Sequence of chain 2.A:
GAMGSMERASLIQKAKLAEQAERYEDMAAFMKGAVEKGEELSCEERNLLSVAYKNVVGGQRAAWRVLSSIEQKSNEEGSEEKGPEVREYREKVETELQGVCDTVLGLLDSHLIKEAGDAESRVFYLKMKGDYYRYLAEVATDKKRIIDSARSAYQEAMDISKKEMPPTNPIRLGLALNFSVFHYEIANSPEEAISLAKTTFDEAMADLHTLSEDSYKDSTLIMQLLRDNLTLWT

This protein binds this small molecule.
Small molecule (SMILES): CC(C)C[C@H](NC(=O)[C@@H](NC(=O)[C@H](CC(N)=O)NC(=O)[C@@H](N)CO)[C@@H](C)OP(=O)(O)O)C(=O)N[C@@H](C)C=O

Binding-site contacts:
Ligand atom CA contacts residue ASN231 of chain 2.A at 3.6 Å.
Ligand atom N contacts residue LEU234 of chain 2.A at 3.2 Å.
Ligand atom P contacts residue ARG134 of chain 2.A at 3.9 Å.
Ligand atom CG contacts residue LEU227 of chain 2.A at 3.7 Å (hydrophobic).
Ligand atom O2P contacts residue ASN180 of chain 2.A at 3.8 Å.
Ligand atom OG contacts residue TYR186 of chain 2.A at 3.7 Å.
Ligand atom O contacts residue LYS54 of chain 2.A at 2.5 Å (salt-bridge).
Ligand atom O1P contacts residue TYR135 of chain 2.A at 4.0 Å.
Ligand atom N contacts residue GLU187 of chain 2.A at 3.9 Å.
Ligand atom CD2 contacts residue LEU227 of chain 2.A at 3.2 Å (hydrophobic).
Ligand atom OG contacts residue TRP235 of chain 2.A at 2.8 Å (h-bond).
Ligand atom CG2 contacts residue VAL183 of chain 2.A at 3.8 Å (hydrophobic).
Ligand atom C contacts residue ASN231 of chain 2.A at 3.7 Å.
Ligand atom CB contacts residue LYS54 of chain 2.A at 4.0 Å.
Ligand atom CD2 contacts residue HY51 of chain 2.C at 3.9 Å.
Ligand atom CG2 contacts residue ARG134 of chain 2.A at 4.0 Å.
Ligand atom O2P contacts residue ARG134 of chain 2.A at 2.9 Å (salt-bridge).
Ligand atom O2P contacts residue TYR135 of chain 2.A at 2.9 Å (h-bond).
Ligand atom CD2 contacts residue LEU223 of chain 2.A at 3.8 Å (hydrophobic).
Ligand atom N contacts residue ASN231 of chain 2.A at 2.9 Å (h-bond).
Ligand atom CA contacts residue ASN231 of chain 2.A at 3.9 Å.
Ligand atom O3P contacts residue ARG134 of chain 2.A at 2.9 Å (salt-bridge).
Ligand atom CB contacts residue GLU187 of chain 2.A at 3.2 Å.
Ligand atom O contacts residue GLU187 of chain 2.A at 3.3 Å (salt-bridge).
Ligand atom CB contacts residue ASN180 of chain 2.A at 3.6 Å.
Ligand atom C contacts residue LYS54 of chain 2.A at 3.5 Å.
Ligand atom O contacts residue LEU179 of chain 2.A at 3.7 Å.
Ligand atom CA contacts residue GLU187 of chain 2.A at 3.9 Å.
Ligand atom CB contacts residue TRP235 of chain 2.A at 3.6 Å (hydrophobic).
Ligand atom CA contacts residue LEU234 of chain 2.A at 3.7 Å (hydrophobic).
Ligand atom P contacts residue ARG61 of chain 2.A at 3.8 Å.
Ligand atom O contacts residue ASN231 of chain 2.A at 3.0 Å (h-bond).
Ligand atom OG contacts residue GLU187 of chain 2.A at 3.6 Å.
Ligand atom C contacts residue GLU187 of chain 2.A at 3.9 Å.
Ligand atom C contacts residue LYS54 of chain 2.A at 4.0 Å.
Ligand atom O3P contacts residue ARG61 of chain 2.A at 2.9 Å (salt-bridge).
Ligand atom CG2 contacts residue ASN180 of chain 2.A at 3.6 Å.
Ligand atom O contacts residue VAL183 of chain 2.A at 3.7 Å.
Ligand atom CA contacts residue LEU227 of chain 2.A at 4.0 Å (hydrophobic).
Ligand atom O1P contacts residue ARG61 of chain 2.A at 2.8 Å (salt-bridge).